Sequence of chain 1.A:
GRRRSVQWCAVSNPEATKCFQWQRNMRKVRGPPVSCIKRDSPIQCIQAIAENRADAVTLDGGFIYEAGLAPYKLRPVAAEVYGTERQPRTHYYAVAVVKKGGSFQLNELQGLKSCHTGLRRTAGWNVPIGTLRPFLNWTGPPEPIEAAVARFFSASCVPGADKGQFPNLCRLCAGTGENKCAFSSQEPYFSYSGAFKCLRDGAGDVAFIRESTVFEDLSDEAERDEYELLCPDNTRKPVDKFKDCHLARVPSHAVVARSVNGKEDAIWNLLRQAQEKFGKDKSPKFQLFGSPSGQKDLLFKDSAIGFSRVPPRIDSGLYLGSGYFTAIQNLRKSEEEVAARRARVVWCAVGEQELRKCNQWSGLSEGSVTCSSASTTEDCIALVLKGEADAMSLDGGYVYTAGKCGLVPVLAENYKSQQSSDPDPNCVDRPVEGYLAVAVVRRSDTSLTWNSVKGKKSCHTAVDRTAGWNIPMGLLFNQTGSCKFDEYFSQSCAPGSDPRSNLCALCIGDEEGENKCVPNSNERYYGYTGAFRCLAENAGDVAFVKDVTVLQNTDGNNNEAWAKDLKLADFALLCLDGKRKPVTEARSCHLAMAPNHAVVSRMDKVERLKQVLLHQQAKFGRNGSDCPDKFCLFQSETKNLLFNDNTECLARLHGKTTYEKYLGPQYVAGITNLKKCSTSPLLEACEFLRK

A protein and the small-molecule ligand that binds it are described below.
Small molecule (SMILES): CC(=O)N[C@H]1CO[C@H](CO[C@H]2O[C@@H](C)[C@@H](O)[C@@H](O)[C@@H]2O)[C@H]2ON(C(C)=O)[C@H]3[C@H](O[C@@H]21)O[C@H](CO)[C@@H](O)[C@@H]3O

Binding-site contacts:
Ligand atom C7 contacts residue GLN110 of chain 1.A at 3.4 Å.
Ligand atom C8 contacts residue ASN137 of chain 1.A at 2.7 Å.
Ligand atom C7 contacts residue PHE135 of chain 1.A at 3.7 Å (hydrophobic).
Ligand atom C5 contacts residue GLN110 of chain 1.A at 4.2 Å.
Ligand atom C1 contacts residue ASN137 of chain 1.A at 1.4 Å.
Ligand atom O7 contacts residue LEU136 of chain 1.A at 4.4 Å.
Ligand atom C2 contacts residue ASN137 of chain 1.A at 4.3 Å.
Ligand atom C1 contacts residue PHE135 of chain 1.A at 4.4 Å (hydrophobic).
Ligand atom O6 contacts residue GLN110 of chain 1.A at 4.4 Å.
Ligand atom O6 contacts residue ASN137 of chain 1.A at 4.0 Å.
Ligand atom C6 contacts residue ASN137 of chain 1.A at 4.4 Å.
Ligand atom O5 contacts residue ASN137 of chain 1.A at 2.2 Å (h-bond).
Ligand atom O2 contacts residue ASN137 of chain 1.A at 3.5 Å (h-bond).
Ligand atom O7 contacts residue PHE152 of chain 1.A at 4.0 Å.
Ligand atom O7 contacts residue GLN110 of chain 1.A at 3.0 Å (h-bond).
Ligand atom C5 contacts residue ASN137 of chain 1.A at 3.5 Å.
Ligand atom O3 contacts residue GLN110 of chain 1.A at 4.1 Å.
Ligand atom C4 contacts residue ASN137 of chain 1.A at 3.9 Å.
Ligand atom O3 contacts residue ASN137 of chain 1.A at 4.5 Å.
Ligand atom O5 contacts residue GLN110 of chain 1.A at 3.5 Å (h-bond).
Ligand atom C3 contacts residue GLN110 of chain 1.A at 4.4 Å.
Ligand atom C2 contacts residue ASN137 of chain 1.A at 2.1 Å.
Ligand atom N2 contacts residue ASN137 of chain 1.A at 2.8 Å (h-bond).
Ligand atom O7 contacts residue ASN137 of chain 1.A at 4.0 Å.
Ligand atom N2 contacts residue GLN110 of chain 1.A at 3.2 Å (h-bond).
Ligand atom C3 contacts residue ASN137 of chain 1.A at 3.5 Å.
Ligand atom O7 contacts residue PHE135 of chain 1.A at 3.3 Å (h-bond).
Ligand atom C6 contacts residue GLN110 of chain 1.A at 3.7 Å.
Ligand atom C2 contacts residue GLN110 of chain 1.A at 4.3 Å.
Ligand atom C7 contacts residue ASN137 of chain 1.A at 2.9 Å.
Ligand atom N2 contacts residue PHE135 of chain 1.A at 3.7 Å.